Sequence of chain 1.A:
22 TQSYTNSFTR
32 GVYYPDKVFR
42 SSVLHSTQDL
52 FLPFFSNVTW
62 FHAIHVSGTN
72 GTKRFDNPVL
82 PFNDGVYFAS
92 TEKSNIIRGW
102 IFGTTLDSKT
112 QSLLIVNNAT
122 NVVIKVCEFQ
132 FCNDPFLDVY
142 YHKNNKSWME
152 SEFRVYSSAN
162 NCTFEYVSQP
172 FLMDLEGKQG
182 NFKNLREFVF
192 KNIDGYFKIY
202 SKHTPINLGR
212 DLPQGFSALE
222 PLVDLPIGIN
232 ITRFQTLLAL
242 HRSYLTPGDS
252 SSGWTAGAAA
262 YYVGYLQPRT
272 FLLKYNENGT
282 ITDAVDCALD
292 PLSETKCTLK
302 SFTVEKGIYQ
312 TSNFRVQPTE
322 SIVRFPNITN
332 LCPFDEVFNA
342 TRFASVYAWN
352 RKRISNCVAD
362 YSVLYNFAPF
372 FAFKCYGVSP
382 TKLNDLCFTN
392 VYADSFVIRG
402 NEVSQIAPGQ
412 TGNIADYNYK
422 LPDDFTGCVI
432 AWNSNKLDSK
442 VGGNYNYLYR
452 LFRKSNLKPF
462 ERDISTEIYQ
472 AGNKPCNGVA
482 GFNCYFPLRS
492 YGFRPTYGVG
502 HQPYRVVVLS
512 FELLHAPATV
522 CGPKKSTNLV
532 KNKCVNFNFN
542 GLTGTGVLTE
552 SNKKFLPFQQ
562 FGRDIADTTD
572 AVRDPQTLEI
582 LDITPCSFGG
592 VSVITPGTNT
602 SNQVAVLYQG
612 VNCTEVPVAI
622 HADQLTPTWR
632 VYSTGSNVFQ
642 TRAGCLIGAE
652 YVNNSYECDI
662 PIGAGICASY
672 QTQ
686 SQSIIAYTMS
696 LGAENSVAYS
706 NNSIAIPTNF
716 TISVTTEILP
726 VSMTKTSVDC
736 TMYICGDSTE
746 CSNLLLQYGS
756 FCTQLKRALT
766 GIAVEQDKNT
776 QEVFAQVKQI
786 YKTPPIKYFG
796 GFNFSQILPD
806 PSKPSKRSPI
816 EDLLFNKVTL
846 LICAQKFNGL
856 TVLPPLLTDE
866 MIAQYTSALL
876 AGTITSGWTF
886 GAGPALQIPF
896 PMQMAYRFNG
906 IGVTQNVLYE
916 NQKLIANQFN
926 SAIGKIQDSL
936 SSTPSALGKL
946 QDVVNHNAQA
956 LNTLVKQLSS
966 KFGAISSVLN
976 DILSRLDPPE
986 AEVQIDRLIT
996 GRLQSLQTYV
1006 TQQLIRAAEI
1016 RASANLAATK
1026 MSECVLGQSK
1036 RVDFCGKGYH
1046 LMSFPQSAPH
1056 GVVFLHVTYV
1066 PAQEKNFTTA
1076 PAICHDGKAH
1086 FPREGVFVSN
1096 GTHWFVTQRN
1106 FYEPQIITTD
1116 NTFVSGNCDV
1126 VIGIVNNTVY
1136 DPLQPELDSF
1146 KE

Binding-site contacts:
Ligand atom C5 contacts residue ASN798 of chain 1.A at 3.6 Å.
Ligand atom C2 contacts residue ASN798 of chain 1.A at 2.5 Å.
Ligand atom C7 contacts residue ASN798 of chain 1.A at 3.9 Å.
Ligand atom O7 contacts residue ASN798 of chain 1.A at 4.3 Å.
Ligand atom C1 contacts residue ASN798 of chain 1.A at 1.4 Å.
Ligand atom C6 contacts residue SER800 of chain 1.A at 3.9 Å.
Ligand atom C3 contacts residue ASN798 of chain 1.A at 3.8 Å.
Ligand atom O5 contacts residue ASN798 of chain 1.A at 2.3 Å (h-bond).
Ligand atom C5 contacts residue SER800 of chain 1.A at 3.4 Å.
Ligand atom C6 contacts residue GLN801 of chain 1.A at 3.5 Å.
Ligand atom C4 contacts residue ASN798 of chain 1.A at 4.2 Å.
Ligand atom C1 contacts residue SER800 of chain 1.A at 3.5 Å.
Ligand atom O5 contacts residue SER800 of chain 1.A at 3.3 Å (h-bond).
Ligand atom O6 contacts residue GLN801 of chain 1.A at 4.1 Å.
Ligand atom N2 contacts residue ASN798 of chain 1.A at 2.9 Å (h-bond).

A protein and the small-molecule ligand that binds it are described below.
Small molecule (SMILES): CC(=O)N[C@H]1[C@H](O[C@H]2[C@H](O)[C@@H](NC(C)=O)CO[C@@H]2CO)O[C@H](CO)[C@@H](O)[C@@H]1O